A protein and the small-molecule ligand that binds it are described below.
Small molecule (SMILES): CC(=O)N[C@@H]1[C@@H](O)[C@H](O)[C@@H](CO)O[C@H]1O

Binding-site contacts:
Ligand atom C2 contacts residue GLN1068 of chain 1.A at 4.3 Å.
Ligand atom O4 contacts residue LEU919 of chain 1.A at 3.8 Å.
Ligand atom C4 contacts residue ASN714 of chain 1.A at 4.2 Å.
Ligand atom O7 contacts residue GLN1068 of chain 1.A at 3.1 Å (h-bond).
Ligand atom C8 contacts residue GLN1068 of chain 1.A at 4.2 Å.
Ligand atom O5 contacts residue GLN923 of chain 1.A at 4.2 Å.
Ligand atom C5 contacts residue ASN714 of chain 1.A at 3.6 Å.
Ligand atom C1 contacts residue LEU919 of chain 1.A at 4.4 Å (hydrophobic).
Ligand atom C3 contacts residue LEU919 of chain 1.A at 4.3 Å (hydrophobic).
Ligand atom C5 contacts residue GLN923 of chain 1.A at 3.8 Å.
Ligand atom C6 contacts residue GLN923 of chain 1.A at 3.9 Å.
Ligand atom O7 contacts residue ASN714 of chain 1.A at 3.7 Å.
Ligand atom O5 contacts residue GLN1068 of chain 1.A at 4.2 Å.
Ligand atom O5 contacts residue PHE715 of chain 1.A at 4.4 Å.
Ligand atom C8 contacts residue THR713 of chain 1.A at 4.0 Å.
Ligand atom C7 contacts residue ASN714 of chain 1.A at 3.2 Å.
Ligand atom C8 contacts residue ASN714 of chain 1.A at 3.8 Å.
Ligand atom C1 contacts residue ASN714 of chain 1.A at 1.4 Å.
Ligand atom C4 contacts residue LEU919 of chain 1.A at 4.3 Å (hydrophobic).
Ligand atom C5 contacts residue LEU919 of chain 1.A at 4.1 Å (hydrophobic).
Ligand atom O5 contacts residue ASN714 of chain 1.A at 2.3 Å (h-bond).
Ligand atom C1 contacts residue GLN1068 of chain 1.A at 4.3 Å.
Ligand atom C7 contacts residue GLN1068 of chain 1.A at 3.7 Å.
Ligand atom C3 contacts residue ASN714 of chain 1.A at 3.8 Å.
Ligand atom N2 contacts residue ASN714 of chain 1.A at 2.9 Å (h-bond).
Ligand atom C2 contacts residue ASN714 of chain 1.A at 2.4 Å.

Sequence of chain 1.A:
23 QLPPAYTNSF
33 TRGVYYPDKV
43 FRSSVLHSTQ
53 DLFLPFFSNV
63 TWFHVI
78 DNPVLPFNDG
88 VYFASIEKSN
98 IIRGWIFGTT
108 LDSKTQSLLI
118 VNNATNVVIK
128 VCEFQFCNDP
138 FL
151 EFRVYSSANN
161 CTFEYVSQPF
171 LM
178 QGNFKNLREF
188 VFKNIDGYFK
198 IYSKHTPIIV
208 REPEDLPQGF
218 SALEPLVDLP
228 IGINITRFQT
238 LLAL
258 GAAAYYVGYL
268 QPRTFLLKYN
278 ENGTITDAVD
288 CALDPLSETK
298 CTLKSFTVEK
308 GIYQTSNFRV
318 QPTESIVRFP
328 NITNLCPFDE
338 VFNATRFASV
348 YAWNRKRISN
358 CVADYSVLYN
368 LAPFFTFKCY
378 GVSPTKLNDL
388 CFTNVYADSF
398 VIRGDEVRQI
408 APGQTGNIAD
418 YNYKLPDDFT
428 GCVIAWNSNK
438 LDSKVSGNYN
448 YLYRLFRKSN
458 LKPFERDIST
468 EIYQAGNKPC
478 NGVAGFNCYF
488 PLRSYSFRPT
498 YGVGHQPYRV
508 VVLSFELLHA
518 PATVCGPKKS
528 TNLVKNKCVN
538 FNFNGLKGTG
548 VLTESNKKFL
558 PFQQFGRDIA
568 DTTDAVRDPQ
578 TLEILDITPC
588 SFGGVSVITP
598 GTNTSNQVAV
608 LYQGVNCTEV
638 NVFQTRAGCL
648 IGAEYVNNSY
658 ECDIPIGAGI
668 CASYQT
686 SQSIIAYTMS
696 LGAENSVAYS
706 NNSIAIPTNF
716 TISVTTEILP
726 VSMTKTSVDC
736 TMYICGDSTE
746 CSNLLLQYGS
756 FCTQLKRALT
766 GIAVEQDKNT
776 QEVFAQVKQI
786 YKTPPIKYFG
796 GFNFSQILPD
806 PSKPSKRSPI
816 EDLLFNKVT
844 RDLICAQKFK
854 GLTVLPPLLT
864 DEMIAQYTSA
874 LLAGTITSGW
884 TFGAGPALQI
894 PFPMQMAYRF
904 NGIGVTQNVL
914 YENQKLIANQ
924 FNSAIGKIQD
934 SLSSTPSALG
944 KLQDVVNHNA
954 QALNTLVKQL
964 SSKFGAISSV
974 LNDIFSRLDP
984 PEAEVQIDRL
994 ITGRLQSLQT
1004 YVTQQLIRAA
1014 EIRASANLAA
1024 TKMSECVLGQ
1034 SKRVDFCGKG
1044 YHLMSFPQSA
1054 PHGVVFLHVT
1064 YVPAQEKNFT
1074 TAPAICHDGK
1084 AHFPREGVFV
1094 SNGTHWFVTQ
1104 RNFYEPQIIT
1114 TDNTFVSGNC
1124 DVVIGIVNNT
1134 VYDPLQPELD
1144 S